Binding-site contacts:
Ligand atom N contacts residue CYS145 of chain 1.A at 3.1 Å (h-bond).
Ligand atom C14 contacts residue MET165 of chain 1.A at 4.0 Å (hydrophobic).
Ligand atom C11 contacts residue HIS41 of chain 1.A at 3.9 Å.
Ligand atom C8 contacts residue THR45 of chain 1.A at 3.9 Å.
Ligand atom O1 contacts residue GLY143 of chain 1.A at 2.9 Å (h-bond).
Ligand atom C12 contacts residue HIS41 of chain 1.A at 3.8 Å.
Ligand atom C9 contacts residue MET49 of chain 1.A at 3.7 Å (hydrophobic).
Ligand atom C contacts residue CYS145 of chain 1.A at 1.8 Å (hydrophobic).
Ligand atom C1 contacts residue CYS145 of chain 1.A at 2.5 Å (hydrophobic).
Ligand atom O1 contacts residue SER144 of chain 1.A at 3.3 Å (h-bond).
Ligand atom C9 contacts residue ASP48 of chain 1.A at 3.9 Å.
Ligand atom C10 contacts residue HIS41 of chain 1.A at 3.9 Å.
Ligand atom C14 contacts residue GLN189 of chain 1.A at 4.2 Å.
Ligand atom C10 contacts residue ASP187 of chain 1.A at 3.4 Å.
Ligand atom C12 contacts residue MET165 of chain 1.A at 4.0 Å (hydrophobic).
Ligand atom N contacts residue HIS41 of chain 1.A at 3.8 Å.
Ligand atom C13 contacts residue HIS41 of chain 1.A at 3.8 Å.
Ligand atom C18 contacts residue CYS145 of chain 1.A at 3.6 Å (hydrophobic).
Ligand atom C18 contacts residue HIS41 of chain 1.A at 3.8 Å.
Ligand atom C11 contacts residue ASP187 of chain 1.A at 4.0 Å.
Ligand atom C14 contacts residue HIS164 of chain 1.A at 3.7 Å.
Ligand atom C15 contacts residue GLN189 of chain 1.A at 4.0 Å.
Ligand atom C12 contacts residue ASP187 of chain 1.A at 3.6 Å.
Ligand atom O1 contacts residue CYS145 of chain 1.A at 3.0 Å (h-bond).
Ligand atom C1 contacts residue GLY143 of chain 1.A at 3.8 Å.
Ligand atom O contacts residue MET49 of chain 1.A at 3.3 Å.
Ligand atom C9 contacts residue CYS44 of chain 1.A at 3.7 Å (hydrophobic).
Ligand atom C13 contacts residue HIS164 of chain 1.A at 3.6 Å.
Ligand atom C17 contacts residue ASN142 of chain 1.A at 4.1 Å.
Ligand atom C13 contacts residue MET165 of chain 1.A at 3.6 Å (hydrophobic).
Ligand atom C2 contacts residue CYS145 of chain 1.A at 4.2 Å (hydrophobic).
Ligand atom O1 contacts residue ASN142 of chain 1.A at 3.9 Å.
Ligand atom C9 contacts residue TYR54 of chain 1.A at 3.8 Å (hydrophobic).
Ligand atom C12 contacts residue ARG188 of chain 1.A at 3.9 Å.
Ligand atom C7 contacts residue MET49 of chain 1.A at 4.0 Å (hydrophobic).
Ligand atom C10 contacts residue TYR54 of chain 1.A at 3.4 Å (hydrophobic).
Ligand atom C2 contacts residue HIS41 of chain 1.A at 3.8 Å.
Ligand atom C8 contacts residue MET49 of chain 1.A at 3.6 Å (hydrophobic).
Ligand atom C14 contacts residue HIS41 of chain 1.A at 4.0 Å.
Ligand atom C8 contacts residue CYS44 of chain 1.A at 3.5 Å (hydrophobic).

Sequence of chain 1.A:
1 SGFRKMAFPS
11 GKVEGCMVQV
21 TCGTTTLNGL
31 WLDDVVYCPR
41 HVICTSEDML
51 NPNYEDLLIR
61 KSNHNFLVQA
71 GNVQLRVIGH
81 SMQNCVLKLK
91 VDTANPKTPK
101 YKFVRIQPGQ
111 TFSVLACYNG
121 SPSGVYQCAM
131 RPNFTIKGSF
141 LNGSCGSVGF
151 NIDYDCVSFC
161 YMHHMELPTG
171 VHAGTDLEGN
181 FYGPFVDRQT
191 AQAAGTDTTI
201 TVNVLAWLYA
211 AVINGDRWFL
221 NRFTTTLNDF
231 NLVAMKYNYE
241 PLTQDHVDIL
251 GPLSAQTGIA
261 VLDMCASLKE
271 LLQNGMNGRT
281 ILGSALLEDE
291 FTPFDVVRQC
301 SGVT

This small molecule binds to this protein.
Small molecule (SMILES): CC(=O)N1CCN(CCNC(=O)c2cccc3ccccc23)CC1